Sequence of chain 1.B:
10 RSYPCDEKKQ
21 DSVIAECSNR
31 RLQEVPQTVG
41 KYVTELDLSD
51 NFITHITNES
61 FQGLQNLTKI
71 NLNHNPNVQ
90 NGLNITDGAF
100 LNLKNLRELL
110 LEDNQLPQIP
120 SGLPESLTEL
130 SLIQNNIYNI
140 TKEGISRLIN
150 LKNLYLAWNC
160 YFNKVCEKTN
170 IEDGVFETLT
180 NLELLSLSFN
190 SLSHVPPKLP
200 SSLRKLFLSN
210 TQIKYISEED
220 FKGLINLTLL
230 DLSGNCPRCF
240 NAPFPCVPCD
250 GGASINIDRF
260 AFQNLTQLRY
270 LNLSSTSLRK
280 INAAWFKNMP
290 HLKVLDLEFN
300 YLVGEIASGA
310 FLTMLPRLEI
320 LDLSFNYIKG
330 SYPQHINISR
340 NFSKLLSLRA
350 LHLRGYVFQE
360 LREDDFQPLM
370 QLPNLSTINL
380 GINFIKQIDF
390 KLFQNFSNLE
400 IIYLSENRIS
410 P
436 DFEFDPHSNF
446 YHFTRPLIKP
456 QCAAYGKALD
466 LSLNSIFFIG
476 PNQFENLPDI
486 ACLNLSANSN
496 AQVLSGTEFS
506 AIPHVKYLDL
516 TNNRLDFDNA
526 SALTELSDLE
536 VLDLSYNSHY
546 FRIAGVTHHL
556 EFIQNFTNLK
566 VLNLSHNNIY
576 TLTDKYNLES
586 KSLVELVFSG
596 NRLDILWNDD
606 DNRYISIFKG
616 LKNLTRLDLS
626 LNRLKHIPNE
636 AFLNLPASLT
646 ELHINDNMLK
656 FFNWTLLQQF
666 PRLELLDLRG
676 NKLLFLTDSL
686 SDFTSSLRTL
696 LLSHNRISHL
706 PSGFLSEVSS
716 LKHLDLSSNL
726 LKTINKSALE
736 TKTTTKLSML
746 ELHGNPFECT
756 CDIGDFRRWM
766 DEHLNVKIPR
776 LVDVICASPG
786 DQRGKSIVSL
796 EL

Binding-site contacts:
Ligand atom O3 contacts residue TYR446 of chain 1.A at 3.7 Å.
Ligand atom C6 contacts residue PHE445 of chain 1.A at 3.4 Å (hydrophobic).
Ligand atom C6 contacts residue TYR446 of chain 1.A at 3.9 Å (hydrophobic).
Ligand atom O6 contacts residue TYR446 of chain 1.A at 4.0 Å.
Ligand atom C8 contacts residue PHE298 of chain 1.A at 3.2 Å (hydrophobic).
Ligand atom S contacts residue ILE381 of chain 1.A at 3.9 Å.
Ligand atom S contacts residue GLY550 of chain 1.B at 3.4 Å (h-bond).
Ligand atom C6 contacts residue PHE298 of chain 1.A at 3.9 Å (hydrophobic).
Ligand atom O6 contacts residue PHE324 of chain 1.A at 3.6 Å.
Ligand atom O5 contacts residue ARG353 of chain 1.A at 3.1 Å (salt-bridge).
Ligand atom O5 contacts residue ILE381 of chain 1.A at 4.0 Å.
Ligand atom O4 contacts residue GLY550 of chain 1.B at 3.4 Å.
Ligand atom N1 contacts residue PHE298 of chain 1.A at 3.4 Å.
Ligand atom O4 contacts residue PRO242 of chain 1.A at 3.8 Å.
Ligand atom O2 contacts residue HIS447 of chain 1.A at 3.7 Å.
Ligand atom C8 contacts residue PRO242 of chain 1.A at 3.6 Å (hydrophobic).
Ligand atom N1 contacts residue PRO242 of chain 1.A at 3.4 Å.
Ligand atom S contacts residue PHE324 of chain 1.A at 3.7 Å.
Ligand atom P contacts residue ARG353 of chain 1.A at 3.7 Å.
Ligand atom S contacts residue ILE548 of chain 1.B at 3.4 Å.
Ligand atom O3 contacts residue PHE243 of chain 1.A at 3.3 Å.
Ligand atom O5 contacts residue PHE324 of chain 1.A at 4.0 Å.
Ligand atom C5 contacts residue TYR446 of chain 1.A at 3.5 Å (hydrophobic).
Ligand atom O2 contacts residue PHE445 of chain 1.A at 3.1 Å (h-bond).
Ligand atom C1 contacts residue TYR446 of chain 1.A at 3.6 Å (hydrophobic).
Ligand atom O4 contacts residue ALA549 of chain 1.B at 3.8 Å.
Ligand atom O contacts residue PHE448 of chain 1.A at 3.4 Å.
Ligand atom C2 contacts residue PHE448 of chain 1.A at 3.9 Å (hydrophobic).
Ligand atom O4 contacts residue PHE298 of chain 1.A at 3.6 Å.
Ligand atom C5 contacts residue PHE445 of chain 1.A at 3.4 Å (hydrophobic).
Ligand atom C7 contacts residue PRO242 of chain 1.A at 3.9 Å (hydrophobic).
Ligand atom O1 contacts residue ALA549 of chain 1.B at 3.7 Å.
Ligand atom P contacts residue PHE324 of chain 1.A at 3.9 Å.
Ligand atom O6 contacts residue ARG353 of chain 1.A at 3.2 Å (salt-bridge).
Ligand atom C7 contacts residue PHE298 of chain 1.A at 3.7 Å (hydrophobic).
Ligand atom C5 contacts residue PHE298 of chain 1.A at 3.9 Å (hydrophobic).
Ligand atom O2 contacts residue TYR446 of chain 1.A at 3.7 Å.
Ligand atom C7 contacts residue PHE243 of chain 1.A at 3.8 Å (hydrophobic).
Ligand atom C3 contacts residue PHE448 of chain 1.A at 4.0 Å (hydrophobic).
Ligand atom N contacts residue PHE298 of chain 1.A at 3.5 Å.

Sequence of chain 1.A:
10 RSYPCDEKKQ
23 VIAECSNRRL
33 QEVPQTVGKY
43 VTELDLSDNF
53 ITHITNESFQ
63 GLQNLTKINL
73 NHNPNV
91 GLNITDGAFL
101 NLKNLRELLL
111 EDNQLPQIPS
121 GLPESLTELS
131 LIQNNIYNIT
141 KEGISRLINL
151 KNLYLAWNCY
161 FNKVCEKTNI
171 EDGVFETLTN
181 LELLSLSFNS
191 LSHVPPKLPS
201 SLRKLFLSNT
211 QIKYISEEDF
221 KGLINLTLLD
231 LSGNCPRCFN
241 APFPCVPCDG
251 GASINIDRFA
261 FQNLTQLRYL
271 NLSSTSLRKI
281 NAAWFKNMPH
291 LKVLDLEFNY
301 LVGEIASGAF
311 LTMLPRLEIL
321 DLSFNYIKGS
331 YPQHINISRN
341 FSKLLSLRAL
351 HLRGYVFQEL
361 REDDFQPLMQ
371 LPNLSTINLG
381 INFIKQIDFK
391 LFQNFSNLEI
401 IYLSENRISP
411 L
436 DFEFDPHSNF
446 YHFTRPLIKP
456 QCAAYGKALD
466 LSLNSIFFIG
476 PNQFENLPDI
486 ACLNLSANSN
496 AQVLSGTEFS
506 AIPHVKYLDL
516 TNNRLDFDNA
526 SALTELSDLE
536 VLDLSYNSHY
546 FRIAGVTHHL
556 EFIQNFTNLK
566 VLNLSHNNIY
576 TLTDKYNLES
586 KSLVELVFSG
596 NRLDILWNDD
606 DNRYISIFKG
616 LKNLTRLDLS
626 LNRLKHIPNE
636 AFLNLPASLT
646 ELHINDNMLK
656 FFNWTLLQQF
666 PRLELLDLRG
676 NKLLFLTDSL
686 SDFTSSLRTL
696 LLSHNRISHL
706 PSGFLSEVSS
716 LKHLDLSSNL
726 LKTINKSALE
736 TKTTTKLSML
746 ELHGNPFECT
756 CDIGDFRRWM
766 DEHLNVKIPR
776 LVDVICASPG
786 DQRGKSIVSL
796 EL

This small molecule binds to this protein.
Small molecule (SMILES): O=c1ccn([C@@H]2O[C@H](CO)[C@H]3O[P](O)(=S)O[C@H]32)c(=O)[nH]1